Binding-site contacts:
Ligand atom O3' contacts residue ASP238 of chain 1.A at 2.6 Å (salt-bridge).
Ligand atom C6 contacts residue GLY289 of chain 1.A at 3.7 Å.
Ligand atom C3' contacts residue MET75 of chain 1.A at 3.7 Å (hydrophobic).
Ligand atom O3' contacts residue ALA73 of chain 1.A at 3.6 Å.
Ligand atom O1P contacts residue SER262 of chain 1.A at 3.3 Å (h-bond).
Ligand atom N7 contacts residue MET288 of chain 1.A at 2.9 Å (h-bond).
Ligand atom C4' contacts residue ASP238 of chain 1.A at 3.3 Å.
Ligand atom O3P contacts residue GLY202 of chain 1.A at 3.5 Å.
Ligand atom O5' contacts residue GLY239 of chain 1.A at 3.6 Å.
Ligand atom O2' contacts residue ASP238 of chain 1.A at 2.5 Å (salt-bridge).
Ligand atom C5 contacts residue MET288 of chain 1.A at 3.7 Å (hydrophobic).
Ligand atom O6 contacts residue GLY287 of chain 1.A at 3.2 Å.
Ligand atom N1 contacts residue Q211 of chain 1.F at 3.6 Å.
Ligand atom C2 contacts residue CYS205 of chain 1.A at 3.3 Å (hydrophobic).
Ligand atom O3P contacts residue SER203 of chain 1.A at 3.0 Å (h-bond).
Ligand atom N3 contacts residue CYS205 of chain 1.A at 3.7 Å.
Ligand atom C2' contacts residue ASP238 of chain 1.A at 3.7 Å.
Ligand atom N3 contacts residue Q211 of chain 1.F at 3.4 Å.
Ligand atom C2 contacts residue Q211 of chain 1.F at 3.3 Å.
Ligand atom N1 contacts residue GLU313 of chain 1.A at 3.0 Å (salt-bridge).
Ligand atom O6 contacts residue GLY289 of chain 1.A at 2.9 Å (h-bond).
Ligand atom C5' contacts residue TYR285 of chain 1.A at 3.7 Å (hydrophobic).
Ligand atom O2P contacts residue SER203 of chain 1.A at 2.5 Å (h-bond).
Ligand atom O3' contacts residue MET259 of chain 1.A at 3.5 Å (h-bond).
Ligand atom P contacts residue SER203 of chain 1.A at 3.6 Å.
Ligand atom O1P contacts residue GLY261 of chain 1.A at 2.8 Å (h-bond).
Ligand atom C4 contacts residue ILE204 of chain 1.A at 3.7 Å (hydrophobic).
Ligand atom O2P contacts residue SER262 of chain 1.A at 3.1 Å (h-bond).
Ligand atom C8 contacts residue MET75 of chain 1.A at 3.4 Å (hydrophobic).
Ligand atom O3P contacts residue GLY240 of chain 1.A at 2.9 Å (h-bond).
Ligand atom O2P contacts residue TYR285 of chain 1.A at 2.7 Å (h-bond).
Ligand atom C2 contacts residue GLU313 of chain 1.A at 3.7 Å.
Ligand atom O6 contacts residue MET288 of chain 1.A at 3.4 Å (h-bond).
Ligand atom N7 contacts residue GLY287 of chain 1.A at 3.4 Å.
Ligand atom C5 contacts residue ILE204 of chain 1.A at 3.5 Å (hydrophobic).
Ligand atom C8 contacts residue ILE204 of chain 1.A at 3.7 Å (hydrophobic).
Ligand atom O6 contacts residue GLY314 of chain 1.A at 3.3 Å.
Ligand atom N7 contacts residue ILE204 of chain 1.A at 3.5 Å.
Ligand atom O2' contacts residue ASN177 of chain 1.A at 3.6 Å.
Ligand atom C3' contacts residue ASP238 of chain 1.A at 3.4 Å.

A small-molecule ligand and the protein it binds are described below.
Small molecule (SMILES): O=c1[nH]cnc2c1ncn2[C@@H]1O[C@H](COP(=O)(O)O)[C@@H](O)[C@H]1O

Sequence of chain 1.A:
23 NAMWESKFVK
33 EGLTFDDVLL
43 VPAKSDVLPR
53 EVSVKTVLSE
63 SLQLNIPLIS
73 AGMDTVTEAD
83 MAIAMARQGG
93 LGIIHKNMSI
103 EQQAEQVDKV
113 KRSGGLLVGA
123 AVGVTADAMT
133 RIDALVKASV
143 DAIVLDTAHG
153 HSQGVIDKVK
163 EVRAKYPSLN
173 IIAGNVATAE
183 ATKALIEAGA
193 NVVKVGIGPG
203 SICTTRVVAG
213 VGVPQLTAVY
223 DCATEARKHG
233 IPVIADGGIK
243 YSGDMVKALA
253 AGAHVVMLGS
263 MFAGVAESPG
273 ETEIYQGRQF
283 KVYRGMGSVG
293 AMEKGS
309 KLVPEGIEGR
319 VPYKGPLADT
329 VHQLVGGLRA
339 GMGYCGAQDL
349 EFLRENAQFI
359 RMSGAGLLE